Sequence of chain 1.A:
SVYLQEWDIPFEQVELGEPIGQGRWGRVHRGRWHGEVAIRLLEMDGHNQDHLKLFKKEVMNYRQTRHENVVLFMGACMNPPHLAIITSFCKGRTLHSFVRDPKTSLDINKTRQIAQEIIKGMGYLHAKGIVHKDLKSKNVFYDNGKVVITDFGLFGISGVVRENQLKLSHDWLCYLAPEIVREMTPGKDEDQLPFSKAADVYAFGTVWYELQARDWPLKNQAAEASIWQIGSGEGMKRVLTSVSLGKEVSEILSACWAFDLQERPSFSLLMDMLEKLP

Binding-site contacts:
Ligand atom C30 contacts residue MET210 of chain 1.B at 3.9 Å (hydrophobic).
Ligand atom O08 contacts residue PHE200 of chain 1.B at 3.8 Å.
Ligand atom C01 contacts residue ILE207 of chain 1.B at 3.5 Å (hydrophobic).
Ligand atom C02 contacts residue PHE200 of chain 1.B at 3.6 Å (hydrophobic).
Ligand atom N06 contacts residue PHE200 of chain 1.B at 3.4 Å (h-bond).
Ligand atom C07 contacts residue PHE200 of chain 1.B at 3.4 Å (hydrophobic).
Ligand atom C13 contacts residue ASP199 of chain 1.B at 3.5 Å.
Ligand atom O23 contacts residue ASP181 of chain 1.B at 4.0 Å.
Ligand atom C03 contacts residue PHE200 of chain 1.B at 3.9 Å (hydrophobic).
Ligand atom C04 contacts residue PHE200 of chain 1.B at 3.9 Å (hydrophobic).
Ligand atom C02 contacts residue GLY201 of chain 1.B at 3.8 Å.
Ligand atom N10 contacts residue ILE132 of chain 1.B at 3.6 Å.
Ligand atom C37 contacts residue ANP1 of chain 1.E at 3.1 Å.
Ligand atom C07 contacts residue GLY201 of chain 1.B at 4.0 Å.
Ligand atom O20 contacts residue ASP199 of chain 1.B at 3.5 Å (salt-bridge).
Ligand atom I17 contacts residue PHE200 of chain 1.B at 3.6 Å.
Ligand atom F18 contacts residue ASP199 of chain 1.B at 2.9 Å.
Ligand atom C12 contacts residue ASP199 of chain 1.B at 3.6 Å.
Ligand atom O33 contacts residue ARG225 of chain 1.B at 3.8 Å.
Ligand atom N31 contacts residue MET210 of chain 1.B at 3.9 Å.
Ligand atom C16 contacts residue LEU109 of chain 1.B at 3.7 Å (hydrophobic).
Ligand atom O08 contacts residue SER203 of chain 1.B at 2.9 Å (h-bond).
Ligand atom O08 contacts residue VAL202 of chain 1.B at 3.0 Å (h-bond).
Ligand atom C05 contacts residue PHE200 of chain 1.B at 3.6 Å (hydrophobic).
Ligand atom C14 contacts residue ASP199 of chain 1.B at 3.9 Å.
Ligand atom C11 contacts residue ILE132 of chain 1.B at 4.0 Å (hydrophobic).
Ligand atom C07 contacts residue VAL202 of chain 1.B at 3.6 Å (hydrophobic).
Ligand atom C35 contacts residue ASP199 of chain 1.B at 3.5 Å.
Ligand atom I17 contacts residue LEU109 of chain 1.B at 3.9 Å.
Ligand atom O08 contacts residue GLY201 of chain 1.B at 3.6 Å.
Ligand atom C27 contacts residue ASP181 of chain 1.B at 4.0 Å.
Ligand atom C35 contacts residue ANP1 of chain 1.E at 3.6 Å.
Ligand atom I17 contacts residue VAL118 of chain 1.B at 3.5 Å.
Ligand atom O23 contacts residue ANP1 of chain 1.E at 3.9 Å.
Ligand atom C36 contacts residue ASP199 of chain 1.B at 3.6 Å.
Ligand atom C15 contacts residue LEU109 of chain 1.B at 3.4 Å (hydrophobic).
Ligand atom C36 contacts residue LYS88 of chain 1.B at 3.2 Å.
Ligand atom C16 contacts residue PHE200 of chain 1.B at 3.7 Å (hydrophobic).
Ligand atom C36 contacts residue ANP1 of chain 1.E at 3.2 Å.
Ligand atom C01 contacts residue GLY201 of chain 1.B at 3.4 Å.

A small-molecule ligand and the protein it binds are described below.
Small molecule (SMILES): CC(=O)Nc1cccc(-n2c(=O)n(C3CC3)c(=O)c3c(Nc4ccc(I)cc4F)n(C)c(=O)c(C)c32)c1

Sequence of chain 1.B:
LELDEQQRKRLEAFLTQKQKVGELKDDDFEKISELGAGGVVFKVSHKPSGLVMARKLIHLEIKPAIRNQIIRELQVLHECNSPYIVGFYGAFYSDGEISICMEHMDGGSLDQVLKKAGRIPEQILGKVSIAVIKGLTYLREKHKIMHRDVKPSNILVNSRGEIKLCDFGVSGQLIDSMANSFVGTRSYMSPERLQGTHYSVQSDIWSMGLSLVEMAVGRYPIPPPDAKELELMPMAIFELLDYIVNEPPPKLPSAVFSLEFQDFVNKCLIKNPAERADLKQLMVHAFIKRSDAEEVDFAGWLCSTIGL